A protein and the small-molecule ligand that binds it are described below.
Small molecule (SMILES): CCCCCCCCCCCC[N+](C)(C)CCCS(=O)(=O)O

Binding-site contacts:
Ligand atom N1 contacts residue ARG98 of chain 60.A at 4.3 Å.
Ligand atom C3 contacts residue ARG98 of chain 60.A at 3.2 Å.
Ligand atom N1 contacts residue ARG224 of chain 60.A at 4.2 Å.
Ligand atom O3S contacts residue THR226 of chain 60.A at 4.0 Å.
Ligand atom C16 contacts residue TRP117 of chain 60.A at 3.7 Å (hydrophobic).
Ligand atom C2 contacts residue ARG98 of chain 60.A at 3.4 Å.
Ligand atom C15 contacts residue ARG224 of chain 60.A at 3.3 Å.
Ligand atom C15 contacts residue TRP117 of chain 60.A at 4.2 Å (hydrophobic).
Ligand atom C1 contacts residue ARG224 of chain 60.A at 3.8 Å.
Ligand atom O1S contacts residue ASP228 of chain 60.A at 3.6 Å.
Ligand atom C13 contacts residue ARG224 of chain 60.A at 4.2 Å.
Ligand atom N1 contacts residue TRP117 of chain 60.A at 4.1 Å.
Ligand atom S1 contacts residue ARG98 of chain 60.A at 4.4 Å.
Ligand atom O1S contacts residue ARG98 of chain 60.A at 3.6 Å.
Ligand atom O1S contacts residue THR226 of chain 60.A at 4.3 Å.
Ligand atom C14 contacts residue ARG224 of chain 60.A at 4.5 Å.
Ligand atom C3 contacts residue TRP117 of chain 60.A at 3.5 Å (hydrophobic).
Ligand atom C2 contacts residue ARG224 of chain 60.A at 3.8 Å.
Ligand atom C3 contacts residue ARG224 of chain 60.A at 3.5 Å.
Ligand atom C1 contacts residue ARG98 of chain 60.A at 3.2 Å.
Ligand atom C16 contacts residue ARG224 of chain 60.A at 4.0 Å.

Sequence of chain 60.A:
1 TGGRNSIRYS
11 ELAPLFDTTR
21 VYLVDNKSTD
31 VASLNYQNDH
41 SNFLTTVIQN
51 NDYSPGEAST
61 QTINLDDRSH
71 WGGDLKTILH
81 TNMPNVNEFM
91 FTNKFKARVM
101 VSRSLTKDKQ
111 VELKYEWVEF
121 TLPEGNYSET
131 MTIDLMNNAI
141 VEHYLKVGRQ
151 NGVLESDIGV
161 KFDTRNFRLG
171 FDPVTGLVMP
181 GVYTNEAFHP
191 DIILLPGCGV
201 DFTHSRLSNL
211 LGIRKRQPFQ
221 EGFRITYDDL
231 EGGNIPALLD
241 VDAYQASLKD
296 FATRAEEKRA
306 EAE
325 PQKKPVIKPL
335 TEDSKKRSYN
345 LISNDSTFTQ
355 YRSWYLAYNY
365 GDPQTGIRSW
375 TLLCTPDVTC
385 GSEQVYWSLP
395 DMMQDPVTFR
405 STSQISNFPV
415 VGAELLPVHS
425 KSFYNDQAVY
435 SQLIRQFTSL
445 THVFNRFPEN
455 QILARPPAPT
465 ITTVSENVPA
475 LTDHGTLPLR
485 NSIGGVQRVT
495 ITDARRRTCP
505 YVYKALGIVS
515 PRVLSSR